Sequence of chain 1.A:
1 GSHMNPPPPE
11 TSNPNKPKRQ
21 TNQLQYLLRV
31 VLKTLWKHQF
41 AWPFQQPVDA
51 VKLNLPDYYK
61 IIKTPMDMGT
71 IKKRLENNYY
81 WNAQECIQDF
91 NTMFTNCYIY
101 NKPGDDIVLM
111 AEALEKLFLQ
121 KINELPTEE

A small-molecule ligand and the protein it binds are described below.
Small molecule (SMILES): CC(=O)N[C@@H](C(=O)NCC#CBr)C(C)C

Binding-site contacts:
Ligand atom C1 contacts residue ASN101 of chain 1.A at 4.0 Å.
Ligand atom C10 contacts residue LEU53 of chain 1.A at 3.7 Å (hydrophobic).
Ligand atom C1 contacts residue ILE107 of chain 1.A at 3.8 Å (hydrophobic).
Ligand atom O2 contacts residue ASN101 of chain 1.A at 4.4 Å.
Ligand atom N2 contacts residue ASN101 of chain 1.A at 2.9 Å (h-bond).
Ligand atom N1 contacts residue TYR100 of chain 1.A at 4.3 Å.
Ligand atom O1 contacts residue TYR58 of chain 1.A at 2.7 Å (h-bond).
Ligand atom O2 contacts residue TYR100 of chain 1.A at 3.5 Å.
Ligand atom N1 contacts residue TYR58 of chain 1.A at 3.7 Å.
Ligand atom C5 contacts residue ASN101 of chain 1.A at 3.4 Å.
Ligand atom C1 contacts residue CYS97 of chain 1.A at 3.3 Å (hydrophobic).
Ligand atom C10 contacts residue VAL48 of chain 1.A at 4.3 Å (hydrophobic).
Ligand atom C9 contacts residue VAL48 of chain 1.A at 3.5 Å (hydrophobic).
Ligand atom C9 contacts residue PRO43 of chain 1.A at 3.9 Å (hydrophobic).
Ligand atom C3 contacts residue TYR58 of chain 1.A at 4.4 Å (hydrophobic).
Ligand atom C4 contacts residue ASN101 of chain 1.A at 3.6 Å.
Ligand atom C3 contacts residue ASN101 of chain 1.A at 3.5 Å.
Ligand atom C1 contacts residue PHE44 of chain 1.A at 3.7 Å (hydrophobic).
Ligand atom C4 contacts residue TYR58 of chain 1.A at 4.2 Å (hydrophobic).
Ligand atom O2 contacts residue VAL48 of chain 1.A at 4.4 Å.
Ligand atom C4 contacts residue TYR100 of chain 1.A at 3.8 Å (hydrophobic).
Ligand atom N2 contacts residue TYR100 of chain 1.A at 4.0 Å.
Ligand atom C6 contacts residue ASN101 of chain 1.A at 3.9 Å.
Ligand atom O2 contacts residue LEU55 of chain 1.A at 3.0 Å.
Ligand atom C3 contacts residue ILE107 of chain 1.A at 4.0 Å (hydrophobic).
Ligand atom N2 contacts residue LEU55 of chain 1.A at 4.0 Å.
Ligand atom N1 contacts residue CYS97 of chain 1.A at 4.3 Å.
Ligand atom O1 contacts residue ASN96 of chain 1.A at 3.7 Å.
Ligand atom C2 contacts residue TYR58 of chain 1.A at 3.6 Å (hydrophobic).
Ligand atom O2 contacts residue TYR58 of chain 1.A at 3.4 Å.
Ligand atom N1 contacts residue ASN101 of chain 1.A at 3.0 Å (h-bond).
Ligand atom C8 contacts residue VAL48 of chain 1.A at 3.5 Å (hydrophobic).
Ligand atom BR1 contacts residue LEU55 of chain 1.A at 3.9 Å.
Ligand atom C2 contacts residue ASN101 of chain 1.A at 3.6 Å.
Ligand atom C5 contacts residue ILE107 of chain 1.A at 3.9 Å (hydrophobic).
Ligand atom C2 contacts residue CYS97 of chain 1.A at 3.5 Å (hydrophobic).
Ligand atom O1 contacts residue CYS97 of chain 1.A at 3.4 Å.
Ligand atom C4 contacts residue LEU55 of chain 1.A at 3.8 Å (hydrophobic).
Ligand atom C9 contacts residue ILE107 of chain 1.A at 4.3 Å (hydrophobic).
Ligand atom O1 contacts residue ASN101 of chain 1.A at 4.3 Å.